Sequence of chain 1.HA:
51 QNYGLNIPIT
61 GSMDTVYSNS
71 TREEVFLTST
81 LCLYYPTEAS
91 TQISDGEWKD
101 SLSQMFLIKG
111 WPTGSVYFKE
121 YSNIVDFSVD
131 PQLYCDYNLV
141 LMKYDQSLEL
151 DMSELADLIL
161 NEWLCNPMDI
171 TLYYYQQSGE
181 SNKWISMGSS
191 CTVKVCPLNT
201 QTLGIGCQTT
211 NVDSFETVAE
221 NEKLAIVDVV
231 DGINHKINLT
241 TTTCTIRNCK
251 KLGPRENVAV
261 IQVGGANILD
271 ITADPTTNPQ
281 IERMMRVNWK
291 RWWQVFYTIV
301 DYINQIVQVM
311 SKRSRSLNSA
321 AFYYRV

The protein below binds the small molecule below.
Small molecule (SMILES): CC(=O)N[C@@H]1[C@@H](O)[C@H](O)[C@@H](CO)O[C@H]1O

Binding-site contacts:
Ligand atom C2 contacts residue ASN69 of chain 1.HA at 2.4 Å.
Ligand atom C3 contacts residue ASN69 of chain 1.HA at 3.8 Å.
Ligand atom C5 contacts residue ASN69 of chain 1.HA at 3.6 Å.
Ligand atom C7 contacts residue ASN69 of chain 1.HA at 3.3 Å.
Ligand atom O5 contacts residue ASN69 of chain 1.HA at 2.3 Å (h-bond).
Ligand atom C8 contacts residue ASN69 of chain 1.HA at 4.3 Å.
Ligand atom O7 contacts residue ASN69 of chain 1.HA at 3.2 Å (h-bond).
Ligand atom C4 contacts residue ASN69 of chain 1.HA at 4.2 Å.
Ligand atom C1 contacts residue ASN69 of chain 1.HA at 1.4 Å.
Ligand atom N2 contacts residue ASN69 of chain 1.HA at 2.9 Å (h-bond).